Binding-site contacts:
Ligand atom C8 contacts residue ASN112 of chain 1.A at 3.5 Å.
Ligand atom C3 contacts residue ASN112 of chain 1.A at 3.0 Å.
Ligand atom O3 contacts residue ASN112 of chain 1.A at 4.4 Å.
Ligand atom C7 contacts residue ASN112 of chain 1.A at 3.5 Å.
Ligand atom C8 contacts residue PRO111 of chain 1.A at 3.1 Å (hydrophobic).
Ligand atom C5 contacts residue ASN112 of chain 1.A at 2.9 Å.
Ligand atom C2 contacts residue ASN112 of chain 1.A at 2.5 Å.
Ligand atom N2 contacts residue ASN112 of chain 1.A at 2.9 Å (h-bond).
Ligand atom C6 contacts residue ASN112 of chain 1.A at 4.2 Å.
Ligand atom O5 contacts residue ASN112 of chain 1.A at 2.4 Å (h-bond).
Ligand atom C1 contacts residue ASN112 of chain 1.A at 1.4 Å.
Ligand atom C4 contacts residue ASN112 of chain 1.A at 3.6 Å.
Ligand atom C7 contacts residue PRO111 of chain 1.A at 4.1 Å (hydrophobic).
Ligand atom O7 contacts residue ASN112 of chain 1.A at 3.7 Å.

Sequence of chain 1.A:
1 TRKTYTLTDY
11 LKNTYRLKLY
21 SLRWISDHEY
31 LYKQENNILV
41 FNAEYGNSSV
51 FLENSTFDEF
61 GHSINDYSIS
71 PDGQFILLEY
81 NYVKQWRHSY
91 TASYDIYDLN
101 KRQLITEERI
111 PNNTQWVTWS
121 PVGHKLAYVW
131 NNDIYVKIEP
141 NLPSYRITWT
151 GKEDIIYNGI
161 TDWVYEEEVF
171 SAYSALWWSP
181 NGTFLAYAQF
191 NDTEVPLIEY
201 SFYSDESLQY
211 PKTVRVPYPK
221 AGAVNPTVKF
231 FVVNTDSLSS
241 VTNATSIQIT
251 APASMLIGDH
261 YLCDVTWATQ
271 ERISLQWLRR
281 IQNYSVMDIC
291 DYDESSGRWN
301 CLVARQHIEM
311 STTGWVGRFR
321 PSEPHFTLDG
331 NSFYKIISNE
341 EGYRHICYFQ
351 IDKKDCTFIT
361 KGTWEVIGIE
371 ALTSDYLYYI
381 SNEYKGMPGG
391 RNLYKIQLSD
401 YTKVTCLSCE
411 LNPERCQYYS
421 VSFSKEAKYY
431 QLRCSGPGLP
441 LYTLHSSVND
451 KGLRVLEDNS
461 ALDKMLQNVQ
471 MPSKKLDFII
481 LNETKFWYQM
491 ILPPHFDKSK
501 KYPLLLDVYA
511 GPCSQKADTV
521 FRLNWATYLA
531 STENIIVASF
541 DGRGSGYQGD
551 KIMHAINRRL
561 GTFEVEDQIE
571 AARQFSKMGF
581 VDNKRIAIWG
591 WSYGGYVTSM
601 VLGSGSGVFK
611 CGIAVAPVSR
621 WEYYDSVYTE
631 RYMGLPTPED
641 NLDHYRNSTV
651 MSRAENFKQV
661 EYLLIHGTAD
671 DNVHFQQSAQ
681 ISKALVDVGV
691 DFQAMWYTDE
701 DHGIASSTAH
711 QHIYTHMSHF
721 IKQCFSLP

A protein and the small-molecule ligand that binds it are described below.
Small molecule (SMILES): CC(=O)N[C@H]1[C@H](O[C@H]2[C@H](O)[C@@H](NC(C)=O)CO[C@@H]2CO)O[C@H](CO)[C@@H](O)[C@@H]1O